A small-molecule ligand and the protein it binds are described below.
Small molecule (SMILES): CC(C)C[C@H](NC(=O)[C@H](/C=C/C(=O)O)NC(=O)[C@@H](N)[C@@H](C)O)C(=O)N[C@@H](CO)C(=O)N[C@H](C(=O)N[C@@H](CCC(=O)O)C(=O)N1CCC[C@H]1C(=O)N1CCC[C@H]1C(=O)N[C@H](C=O)CO)[C@@H](C)OP(=O)(O)O

Binding-site contacts:
Ligand atom O contacts residue PHE118 of chain 1.G at 3.6 Å.
Ligand atom OE2 contacts residue ARG117 of chain 1.G at 3.2 Å (salt-bridge).
Ligand atom CA contacts residue TRP16 of chain 1.G at 3.6 Å (hydrophobic).
Ligand atom CD contacts residue ARG117 of chain 1.G at 3.7 Å.
Ligand atom CD2 contacts residue TRP20 of chain 1.G at 3.6 Å (hydrophobic).
Ligand atom C contacts residue ARG108 of chain 1.G at 3.8 Å.
Ligand atom O1P contacts residue ARG108 of chain 1.G at 3.6 Å (salt-bridge).
Ligand atom O contacts residue TRP16 of chain 1.G at 3.4 Å (h-bond).
Ligand atom O2P contacts residue TRP110 of chain 1.G at 3.1 Å (h-bond).
Ligand atom O contacts residue ARG108 of chain 1.G at 3.9 Å.
Ligand atom CG contacts residue TRP20 of chain 1.G at 3.7 Å (hydrophobic).
Ligand atom CD2 contacts residue ASN23 of chain 1.G at 3.4 Å.
Ligand atom O contacts residue TRP20 of chain 1.G at 2.8 Å (h-bond).
Ligand atom CD1 contacts residue GLU19 of chain 1.G at 3.7 Å.
Ligand atom C contacts residue TRP16 of chain 1.G at 3.8 Å (hydrophobic).
Ligand atom CB contacts residue LYS13 of chain 1.G at 3.9 Å.
Ligand atom C contacts residue TRP16 of chain 1.G at 3.9 Å (hydrophobic).
Ligand atom OG1 contacts residue ARG108 of chain 1.G at 3.6 Å.
Ligand atom C contacts residue TRP20 of chain 1.G at 3.8 Å (hydrophobic).
Ligand atom CD contacts residue TRP16 of chain 1.G at 3.6 Å (hydrophobic).
Ligand atom N contacts residue TRP16 of chain 1.G at 3.6 Å.
Ligand atom C contacts residue ARG108 of chain 1.G at 3.8 Å.
Ligand atom CG contacts residue ASN121 of chain 1.G at 4.0 Å.
Ligand atom CG contacts residue SER12 of chain 1.G at 3.8 Å.
Ligand atom OG1 contacts residue TRP110 of chain 1.G at 3.4 Å.
Ligand atom P contacts residue LYS114 of chain 1.G at 4.0 Å.
Ligand atom CD contacts residue ASN121 of chain 1.G at 3.6 Å.
Ligand atom N contacts residue ARG108 of chain 1.G at 4.0 Å.
Ligand atom P contacts residue ARG108 of chain 1.G at 3.7 Å.
Ligand atom O contacts residue TRP16 of chain 1.G at 2.9 Å (h-bond).
Ligand atom O contacts residue TRP16 of chain 1.G at 3.1 Å.
Ligand atom CG contacts residue TRP16 of chain 1.G at 4.0 Å (hydrophobic).
Ligand atom CA contacts residue ARG108 of chain 1.G at 3.7 Å.
Ligand atom O2P contacts residue ARG108 of chain 1.G at 3.3 Å (salt-bridge).
Ligand atom CB contacts residue TRP16 of chain 1.G at 3.9 Å (hydrophobic).
Ligand atom P contacts residue TRP110 of chain 1.G at 3.8 Å.
Ligand atom O3P contacts residue LYS114 of chain 1.G at 2.8 Å (salt-bridge).
Ligand atom OE1 contacts residue ARG117 of chain 1.G at 3.1 Å (salt-bridge).
Ligand atom O contacts residue ARG108 of chain 1.G at 2.8 Å (salt-bridge).
Ligand atom CG2 contacts residue TRP110 of chain 1.G at 3.6 Å (hydrophobic).

Sequence of chain 1.G:
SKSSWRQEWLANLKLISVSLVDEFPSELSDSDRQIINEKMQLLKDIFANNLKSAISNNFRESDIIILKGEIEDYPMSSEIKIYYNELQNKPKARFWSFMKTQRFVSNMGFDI